Binding-site contacts:
Ligand atom C6 contacts residue TYR219 of chain 1.A at 3.7 Å (hydrophobic).
Ligand atom C6 contacts residue PHE294 of chain 1.A at 3.7 Å (hydrophobic).
Ligand atom N3 contacts residue TYR219 of chain 1.A at 3.4 Å.
Ligand atom O4 contacts residue PHE294 of chain 1.A at 3.5 Å.
Ligand atom C4 contacts residue TYR219 of chain 1.A at 3.4 Å (hydrophobic).
Ligand atom O2 contacts residue LEU331 of chain 1.A at 3.8 Å.
Ligand atom O2 contacts residue ASN89 of chain 1.A at 3.0 Å (h-bond).
Ligand atom CM5 contacts residue THR217 of chain 1.A at 4.3 Å.
Ligand atom N1 contacts residue LEU331 of chain 1.A at 3.8 Å.
Ligand atom O4 contacts residue TYR219 of chain 1.A at 2.8 Å (h-bond).
Ligand atom O2 contacts residue ILE190 of chain 1.A at 4.3 Å.
Ligand atom CM5 contacts residue HIS216 of chain 1.A at 3.9 Å.
Ligand atom N1 contacts residue ASN89 of chain 1.A at 4.4 Å.
Ligand atom C2 contacts residue LEU331 of chain 1.A at 4.0 Å (hydrophobic).
Ligand atom C6 contacts residue ARG192 of chain 1.A at 3.5 Å.
Ligand atom C2 contacts residue PHE294 of chain 1.A at 3.5 Å (hydrophobic).
Ligand atom N3 contacts residue PHE294 of chain 1.A at 3.5 Å.
Ligand atom C2 contacts residue TYR219 of chain 1.A at 3.9 Å (hydrophobic).
Ligand atom C2 contacts residue ASN89 of chain 1.A at 4.0 Å.
Ligand atom N1 contacts residue TYR219 of chain 1.A at 3.9 Å.
Ligand atom N1 contacts residue PHE294 of chain 1.A at 3.6 Å.
Ligand atom O4 contacts residue GLY220 of chain 1.A at 4.3 Å.
Ligand atom N1 contacts residue GLU124 of chain 1.A at 4.1 Å.
Ligand atom O4 contacts residue ASP218 of chain 1.A at 3.4 Å.
Ligand atom CM5 contacts residue AKG1 of chain 1.F at 3.8 Å.
Ligand atom N1 contacts residue ARG192 of chain 1.A at 3.8 Å.
Ligand atom C5 contacts residue PHE294 of chain 1.A at 3.5 Å (hydrophobic).
Ligand atom CM5 contacts residue ARG192 of chain 1.A at 4.5 Å.
Ligand atom O2 contacts residue PHE294 of chain 1.A at 3.8 Å.
Ligand atom C4 contacts residue PHE294 of chain 1.A at 3.5 Å (hydrophobic).
Ligand atom CM5 contacts residue ASP218 of chain 1.A at 3.6 Å.
Ligand atom CM5 contacts residue PHE294 of chain 1.A at 4.0 Å (hydrophobic).
Ligand atom C4 contacts residue ASP218 of chain 1.A at 4.4 Å.
Ligand atom C5 contacts residue TYR219 of chain 1.A at 3.6 Å (hydrophobic).
Ligand atom CM5 contacts residue TYR219 of chain 1.A at 4.0 Å (hydrophobic).

Sequence of chain 1.A:
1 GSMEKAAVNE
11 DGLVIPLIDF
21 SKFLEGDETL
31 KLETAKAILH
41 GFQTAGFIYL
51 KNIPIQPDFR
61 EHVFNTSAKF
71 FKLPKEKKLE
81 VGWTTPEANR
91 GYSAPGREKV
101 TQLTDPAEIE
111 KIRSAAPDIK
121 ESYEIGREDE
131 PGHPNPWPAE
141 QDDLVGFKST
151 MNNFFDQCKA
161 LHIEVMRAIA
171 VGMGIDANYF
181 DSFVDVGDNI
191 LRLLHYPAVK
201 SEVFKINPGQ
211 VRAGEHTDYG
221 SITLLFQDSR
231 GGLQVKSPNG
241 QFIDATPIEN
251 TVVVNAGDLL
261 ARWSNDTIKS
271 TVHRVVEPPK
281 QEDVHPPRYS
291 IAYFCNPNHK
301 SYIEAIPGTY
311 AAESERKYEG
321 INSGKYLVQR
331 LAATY

A protein and the small-molecule ligand that binds it are described below.
Small molecule (SMILES): Cc1c[nH]c(=O)[nH]c1=O